Sequence of chain 3.B:
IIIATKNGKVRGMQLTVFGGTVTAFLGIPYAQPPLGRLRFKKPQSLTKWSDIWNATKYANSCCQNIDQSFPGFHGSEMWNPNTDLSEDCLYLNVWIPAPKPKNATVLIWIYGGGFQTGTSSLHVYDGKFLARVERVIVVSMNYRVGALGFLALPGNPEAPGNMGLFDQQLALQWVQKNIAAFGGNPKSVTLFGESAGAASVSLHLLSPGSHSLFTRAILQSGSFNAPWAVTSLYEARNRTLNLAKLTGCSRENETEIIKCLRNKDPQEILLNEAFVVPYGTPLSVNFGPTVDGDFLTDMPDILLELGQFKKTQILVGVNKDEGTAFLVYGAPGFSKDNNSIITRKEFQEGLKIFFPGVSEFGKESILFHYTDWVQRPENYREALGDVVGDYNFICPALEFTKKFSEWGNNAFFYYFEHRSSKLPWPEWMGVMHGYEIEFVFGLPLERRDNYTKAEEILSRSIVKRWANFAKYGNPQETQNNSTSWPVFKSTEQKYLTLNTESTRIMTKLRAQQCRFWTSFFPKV

The protein below binds the small molecule below.
Small molecule (SMILES): CC(=O)N[C@H]1[C@H](O[C@H]2[C@H](O)[C@@H](NC(C)=O)CO[C@@H]2CO[C@@H]2O[C@@H](C)[C@@H](O)[C@@H](O)[C@@H]2O)O[C@H](CO)[C@@H](O)[C@@H]1O

Binding-site contacts:
Ligand atom O7 contacts residue ASN341 of chain 3.B at 2.5 Å (h-bond).
Ligand atom C6 contacts residue SER338 of chain 3.B at 3.8 Å.
Ligand atom C4 contacts residue ASN341 of chain 3.B at 4.3 Å.
Ligand atom C3 contacts residue ASN341 of chain 3.B at 3.8 Å.
Ligand atom N2 contacts residue ASN341 of chain 3.B at 2.9 Å (h-bond).
Ligand atom C6 contacts residue ASP340 of chain 3.B at 4.2 Å.
Ligand atom O5 contacts residue SER338 of chain 3.B at 3.7 Å.
Ligand atom C2 contacts residue ASN341 of chain 3.B at 2.4 Å.
Ligand atom C1 contacts residue GLY336 of chain 3.B at 4.0 Å.
Ligand atom O7 contacts residue PRO335 of chain 3.B at 4.3 Å.
Ligand atom C1 contacts residue SER338 of chain 3.B at 4.3 Å.
Ligand atom C5 contacts residue ASN341 of chain 3.B at 4.5 Å.
Ligand atom C1 contacts residue ASN341 of chain 3.B at 1.5 Å.
Ligand atom O5 contacts residue ASN341 of chain 3.B at 2.4 Å (h-bond).
Ligand atom O7 contacts residue GLY336 of chain 3.B at 4.2 Å.
Ligand atom N2 contacts residue GLY336 of chain 3.B at 4.4 Å.
Ligand atom C5 contacts residue SER338 of chain 3.B at 4.1 Å.
Ligand atom C5 contacts residue ASN341 of chain 3.B at 3.7 Å.
Ligand atom O5 contacts residue SER338 of chain 3.B at 3.9 Å.
Ligand atom C6 contacts residue SER338 of chain 3.B at 4.3 Å.
Ligand atom C7 contacts residue ASN341 of chain 3.B at 3.1 Å.